Binding-site contacts:
Ligand atom C7 contacts residue LYS325 of chain 1.D at 4.0 Å.
Ligand atom C5 contacts residue ASN558 of chain 1.D at 3.7 Å.
Ligand atom O7 contacts residue ASN558 of chain 1.D at 4.0 Å.
Ligand atom C3 contacts residue ASN558 of chain 1.D at 3.7 Å.
Ligand atom O7 contacts residue LYS325 of chain 1.D at 4.0 Å.
Ligand atom O5 contacts residue ASN558 of chain 1.D at 2.5 Å (h-bond).
Ligand atom C8 contacts residue LYS325 of chain 1.D at 3.4 Å.
Ligand atom C2 contacts residue ASN558 of chain 1.D at 2.4 Å.
Ligand atom C4 contacts residue ASN558 of chain 1.D at 4.3 Å.
Ligand atom C6 contacts residue LYS325 of chain 1.D at 4.1 Å.
Ligand atom C1 contacts residue ASN558 of chain 1.D at 1.4 Å.
Ligand atom N2 contacts residue ASN558 of chain 1.D at 2.8 Å (h-bond).
Ligand atom C7 contacts residue ASN558 of chain 1.D at 3.5 Å.

A small-molecule ligand and the protein it binds are described below.
Small molecule (SMILES): CC(=O)N[C@H]1[C@H](O[C@H]2[C@H](O)[C@@H](NC(C)=O)CO[C@@H]2CO)O[C@H](CO)[C@@H](O)[C@@H]1O

Sequence of chain 1.D:
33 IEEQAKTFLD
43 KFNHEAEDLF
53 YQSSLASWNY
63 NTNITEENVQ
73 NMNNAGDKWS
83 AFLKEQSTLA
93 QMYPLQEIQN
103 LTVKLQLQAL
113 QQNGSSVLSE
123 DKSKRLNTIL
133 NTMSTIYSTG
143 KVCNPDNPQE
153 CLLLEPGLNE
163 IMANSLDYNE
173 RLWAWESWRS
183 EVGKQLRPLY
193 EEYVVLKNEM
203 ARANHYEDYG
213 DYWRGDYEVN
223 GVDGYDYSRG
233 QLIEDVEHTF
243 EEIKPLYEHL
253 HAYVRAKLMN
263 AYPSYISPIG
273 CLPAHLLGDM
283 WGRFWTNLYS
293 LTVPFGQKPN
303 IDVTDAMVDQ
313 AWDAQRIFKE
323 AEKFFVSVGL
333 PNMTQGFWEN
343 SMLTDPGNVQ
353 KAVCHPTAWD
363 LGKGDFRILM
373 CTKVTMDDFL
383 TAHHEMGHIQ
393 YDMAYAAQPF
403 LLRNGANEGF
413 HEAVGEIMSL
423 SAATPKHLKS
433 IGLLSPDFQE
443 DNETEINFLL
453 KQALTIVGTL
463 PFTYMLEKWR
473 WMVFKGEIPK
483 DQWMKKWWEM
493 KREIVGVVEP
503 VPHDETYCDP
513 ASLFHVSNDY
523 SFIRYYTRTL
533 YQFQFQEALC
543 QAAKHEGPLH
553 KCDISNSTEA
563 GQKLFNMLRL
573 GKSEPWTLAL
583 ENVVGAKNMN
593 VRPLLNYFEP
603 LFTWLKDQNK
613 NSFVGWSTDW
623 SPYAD